A protein and the small-molecule ligand that binds it are described below.
Small molecule (SMILES): CC(=O)N[C@@H]1[C@@H](O)[C@H](O)[C@@H](CO)O[C@H]1O

Sequence of chain 1.C:
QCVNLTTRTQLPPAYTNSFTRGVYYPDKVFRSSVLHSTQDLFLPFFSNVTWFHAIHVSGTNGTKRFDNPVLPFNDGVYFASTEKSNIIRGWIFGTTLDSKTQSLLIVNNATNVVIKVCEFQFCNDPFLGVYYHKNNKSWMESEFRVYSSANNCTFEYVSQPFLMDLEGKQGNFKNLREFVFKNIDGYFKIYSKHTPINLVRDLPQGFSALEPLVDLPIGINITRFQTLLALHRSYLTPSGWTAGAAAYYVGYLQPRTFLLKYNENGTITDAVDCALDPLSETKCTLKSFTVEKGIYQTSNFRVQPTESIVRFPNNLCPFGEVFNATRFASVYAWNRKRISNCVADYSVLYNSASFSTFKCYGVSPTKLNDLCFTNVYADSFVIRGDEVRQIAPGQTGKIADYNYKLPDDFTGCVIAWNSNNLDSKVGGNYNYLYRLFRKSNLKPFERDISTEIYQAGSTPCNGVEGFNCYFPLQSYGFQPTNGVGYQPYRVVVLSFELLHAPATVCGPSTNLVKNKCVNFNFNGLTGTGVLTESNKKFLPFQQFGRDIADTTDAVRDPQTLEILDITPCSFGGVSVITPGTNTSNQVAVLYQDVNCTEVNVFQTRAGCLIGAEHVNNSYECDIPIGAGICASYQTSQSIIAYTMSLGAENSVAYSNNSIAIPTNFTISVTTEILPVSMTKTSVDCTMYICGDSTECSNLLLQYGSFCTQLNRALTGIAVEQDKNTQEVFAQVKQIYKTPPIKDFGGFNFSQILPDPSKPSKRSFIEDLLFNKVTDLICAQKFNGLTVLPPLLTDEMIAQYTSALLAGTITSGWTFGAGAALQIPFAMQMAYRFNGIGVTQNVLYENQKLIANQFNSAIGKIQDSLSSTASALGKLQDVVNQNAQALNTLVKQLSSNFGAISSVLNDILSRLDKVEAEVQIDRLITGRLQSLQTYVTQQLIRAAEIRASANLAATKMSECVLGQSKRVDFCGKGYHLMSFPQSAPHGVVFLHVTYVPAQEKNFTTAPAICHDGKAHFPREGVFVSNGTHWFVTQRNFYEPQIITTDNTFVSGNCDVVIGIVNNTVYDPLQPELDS

Binding-site contacts:
Ligand atom C5 contacts residue ASN657 of chain 1.C at 3.7 Å.
Ligand atom O7 contacts residue ASN657 of chain 1.C at 3.3 Å (h-bond).
Ligand atom C4 contacts residue ASN657 of chain 1.C at 4.2 Å.
Ligand atom O5 contacts residue ASN657 of chain 1.C at 2.4 Å (h-bond).
Ligand atom N2 contacts residue ASN657 of chain 1.C at 2.9 Å (h-bond).
Ligand atom C8 contacts residue ASN657 of chain 1.C at 4.0 Å.
Ligand atom C7 contacts residue ASN657 of chain 1.C at 3.2 Å.
Ligand atom C2 contacts residue ASN657 of chain 1.C at 2.5 Å.
Ligand atom C1 contacts residue ASN657 of chain 1.C at 1.4 Å.
Ligand atom C3 contacts residue ASN657 of chain 1.C at 3.8 Å.